Sequence of chain 3.C:
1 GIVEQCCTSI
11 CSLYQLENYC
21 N

A protein and the small-molecule ligand that binds it are described below.
Small molecule (SMILES): Cc1cccc(O)c1

Sequence of chain 2.A:
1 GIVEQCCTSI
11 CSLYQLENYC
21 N

Sequence of chain 2.B:
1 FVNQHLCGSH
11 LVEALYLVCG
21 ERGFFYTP

Sequence of chain 3.D:
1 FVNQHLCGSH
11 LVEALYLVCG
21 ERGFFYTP

Binding-site contacts:
Ligand atom C4 contacts residue TYR14 of chain 3.C at 4.2 Å (hydrophobic).
Ligand atom C7 contacts residue TYR14 of chain 3.C at 4.3 Å (hydrophobic).
Ligand atom O1 contacts residue GLU17 of chain 3.C at 3.8 Å.
Ligand atom C3 contacts residue TYR14 of chain 3.C at 4.0 Å (hydrophobic).
Ligand atom C4 contacts residue LEU13 of chain 2.A at 4.2 Å (hydrophobic).
Ligand atom O1 contacts residue VAL18 of chain 3.D at 3.7 Å.
Ligand atom C2 contacts residue LEU13 of chain 3.C at 3.4 Å (hydrophobic).
Ligand atom C1 contacts residue LEU13 of chain 3.C at 4.2 Å (hydrophobic).
Ligand atom C7 contacts residue VAL18 of chain 2.B at 3.6 Å (hydrophobic).
Ligand atom C1 contacts residue LEU13 of chain 2.A at 4.3 Å (hydrophobic).
Ligand atom C6 contacts residue LEU13 of chain 2.A at 3.8 Å (hydrophobic).
Ligand atom O1 contacts residue TYR14 of chain 3.C at 4.2 Å.
Ligand atom C2 contacts residue TYR14 of chain 3.C at 3.9 Å (hydrophobic).
Ligand atom C3 contacts residue LEU13 of chain 3.C at 3.9 Å (hydrophobic).
Ligand atom C5 contacts residue LEU13 of chain 2.A at 3.9 Å (hydrophobic).
Ligand atom C7 contacts residue LEU13 of chain 3.C at 3.6 Å (hydrophobic).
Ligand atom O1 contacts residue LEU13 of chain 3.C at 4.0 Å.
Ligand atom C1 contacts residue TYR14 of chain 3.C at 4.2 Å (hydrophobic).